Binding-site contacts:
Ligand atom O contacts residue LYS235 of chain 1.A at 4.0 Å.
Ligand atom CA contacts residue THR164 of chain 1.A at 3.2 Å.
Ligand atom O2 contacts residue LEU165 of chain 1.A at 2.6 Å (h-bond).
Ligand atom C17 contacts residue CYS192 of chain 1.A at 4.4 Å (hydrophobic).
Ligand atom C24 contacts residue THR164 of chain 1.A at 4.5 Å.
Ligand atom O1 contacts residue ALA191 of chain 1.A at 4.0 Å.
Ligand atom O4 contacts residue CYS192 of chain 1.A at 3.7 Å.
Ligand atom CA contacts residue CYS192 of chain 1.A at 4.0 Å (hydrophobic).
Ligand atom N contacts residue CYS192 of chain 1.A at 4.4 Å.
Ligand atom O2 contacts residue THR164 of chain 1.A at 2.4 Å (h-bond).
Ligand atom O3 contacts residue ALA191 of chain 1.A at 2.8 Å (h-bond).
Ligand atom C12 contacts residue ALA191 of chain 1.A at 4.1 Å (hydrophobic).
Ligand atom C18 contacts residue LEU165 of chain 1.A at 4.2 Å (hydrophobic).
Ligand atom C19 contacts residue THR164 of chain 1.A at 4.1 Å.
Ligand atom O3 contacts residue ILE163 of chain 1.A at 4.4 Å.
Ligand atom C24 contacts residue CYS192 of chain 1.A at 4.2 Å (hydrophobic).
Ligand atom C19 contacts residue CYS192 of chain 1.A at 4.1 Å (hydrophobic).
Ligand atom C22 contacts residue THR164 of chain 1.A at 3.3 Å.
Ligand atom N contacts residue THR164 of chain 1.A at 3.6 Å.
Ligand atom C1 contacts residue TYR223 of chain 1.A at 4.0 Å (hydrophobic).
Ligand atom O3 contacts residue CYS192 of chain 1.A at 4.1 Å.
Ligand atom O contacts residue ALA191 of chain 1.A at 4.2 Å.
Ligand atom C4 contacts residue ASN220 of chain 1.A at 4.3 Å.
Ligand atom C contacts residue TYR223 of chain 1.A at 3.8 Å (hydrophobic).
Ligand atom C2 contacts residue TYR223 of chain 1.A at 4.5 Å (hydrophobic).
Ligand atom C5 contacts residue ASN220 of chain 1.A at 3.8 Å.
Ligand atom C19 contacts residue LEU165 of chain 1.A at 3.9 Å (hydrophobic).
Ligand atom O contacts residue TYR223 of chain 1.A at 4.5 Å.
Ligand atom C22 contacts residue LEU165 of chain 1.A at 3.8 Å (hydrophobic).
Ligand atom C21 contacts residue LEU165 of chain 1.A at 4.5 Å (hydrophobic).
Ligand atom C20 contacts residue CYS192 of chain 1.A at 4.4 Å (hydrophobic).
Ligand atom C23 contacts residue LEU165 of chain 1.A at 4.2 Å (hydrophobic).
Ligand atom C5 contacts residue ALA191 of chain 1.A at 4.3 Å (hydrophobic).

Sequence of chain 1.A:
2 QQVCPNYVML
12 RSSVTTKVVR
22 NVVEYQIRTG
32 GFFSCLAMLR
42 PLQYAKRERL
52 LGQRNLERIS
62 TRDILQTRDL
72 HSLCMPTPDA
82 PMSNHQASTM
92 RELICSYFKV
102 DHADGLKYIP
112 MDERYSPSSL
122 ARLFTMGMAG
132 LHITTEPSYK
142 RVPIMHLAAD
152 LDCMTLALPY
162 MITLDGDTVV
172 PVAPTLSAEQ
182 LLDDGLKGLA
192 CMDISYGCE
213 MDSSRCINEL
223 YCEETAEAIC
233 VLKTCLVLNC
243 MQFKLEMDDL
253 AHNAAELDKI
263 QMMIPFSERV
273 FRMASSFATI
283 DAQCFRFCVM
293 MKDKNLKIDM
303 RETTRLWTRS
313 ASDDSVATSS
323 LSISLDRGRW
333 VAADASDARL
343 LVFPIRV

A small-molecule ligand and the protein it binds are described below.
Small molecule (SMILES): C[C@H](CCC(=O)NCC(=O)O)[C@H]1CC[C@H]2[C@@H]3[C@H](O)C[C@@H]4C[C@H](O)CC[C@]4(C)[C@H]3C[C@H](O)[C@]12C